Sequence of chain 2.A:
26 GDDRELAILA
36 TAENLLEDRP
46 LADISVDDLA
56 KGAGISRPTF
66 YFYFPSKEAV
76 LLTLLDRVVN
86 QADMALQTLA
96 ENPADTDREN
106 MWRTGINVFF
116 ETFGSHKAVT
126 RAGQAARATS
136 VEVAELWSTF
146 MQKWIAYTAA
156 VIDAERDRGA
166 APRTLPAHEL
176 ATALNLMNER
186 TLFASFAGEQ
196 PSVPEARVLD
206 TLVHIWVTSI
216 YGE

A protein and the small-molecule ligand that binds it are described below.
Small molecule (SMILES): O=C(NC1=NCCS1)c1sc2cc(F)ccc2c1Cl

Binding-site contacts:
Ligand atom C11 contacts residue TRP142 of chain 2.A at 4.0 Å (hydrophobic).
Ligand atom N09 contacts residue ASN183 of chain 2.A at 3.4 Å.
Ligand atom C05 contacts residue TRP211 of chain 2.A at 3.5 Å (hydrophobic).
Ligand atom S14 contacts residue GLY110 of chain 2.A at 3.7 Å.
Ligand atom C08 contacts residue ASN180 of chain 2.A at 3.7 Å.
Ligand atom C15 contacts residue TRP211 of chain 2.A at 3.8 Å (hydrophobic).
Ligand atom C04 contacts residue THR153 of chain 2.A at 3.5 Å.
Ligand atom C15 contacts residue GLY110 of chain 2.A at 4.0 Å.
Ligand atom N09 contacts residue PHE114 of chain 2.A at 3.6 Å.
Ligand atom C10 contacts residue GLU184 of chain 2.A at 3.5 Å.
Ligand atom C06 contacts residue ASN183 of chain 2.A at 3.8 Å.
Ligand atom C16 contacts residue GLY110 of chain 2.A at 3.8 Å.
Ligand atom N07 contacts residue PHE114 of chain 2.A at 3.6 Å.
Ligand atom C10 contacts residue ASN183 of chain 2.A at 3.7 Å.
Ligand atom CL1 contacts residue ASN180 of chain 2.A at 3.5 Å.
Ligand atom O13 contacts residue PHE114 of chain 2.A at 3.3 Å.
Ligand atom C17 contacts residue TRP107 of chain 2.A at 3.6 Å (hydrophobic).
Ligand atom CL1 contacts residue LEU91 of chain 2.A at 4.0 Å.
Ligand atom S14 contacts residue TRP211 of chain 2.A at 3.5 Å.
Ligand atom CL1 contacts residue TRP149 of chain 2.A at 3.4 Å.
Ligand atom O13 contacts residue ASN183 of chain 2.A at 3.0 Å (h-bond).
Ligand atom C08 contacts residue PHE114 of chain 2.A at 3.9 Å (hydrophobic).
Ligand atom C02 contacts residue TYR152 of chain 2.A at 3.6 Å (hydrophobic).
Ligand atom CL1 contacts residue THR153 of chain 2.A at 3.2 Å.
Ligand atom C01 contacts residue TYR152 of chain 2.A at 3.5 Å (hydrophobic).
Ligand atom S14 contacts residue ILE111 of chain 2.A at 3.4 Å.
Ligand atom F18 contacts residue TRP107 of chain 2.A at 3.4 Å.
Ligand atom C06 contacts residue PHE114 of chain 2.A at 3.4 Å (hydrophobic).
Ligand atom C04 contacts residue PHE114 of chain 2.A at 3.8 Å (hydrophobic).
Ligand atom S12 contacts residue MET146 of chain 2.A at 3.5 Å (h-bond).
Ligand atom C03 contacts residue THR153 of chain 2.A at 3.7 Å.
Ligand atom C04 contacts residue TRP211 of chain 2.A at 3.8 Å (hydrophobic).
Ligand atom C05 contacts residue PHE114 of chain 2.A at 3.7 Å (hydrophobic).
Ligand atom C06 contacts residue ASN180 of chain 2.A at 3.8 Å.
Ligand atom C10 contacts residue LEU187 of chain 2.A at 3.8 Å (hydrophobic).
Ligand atom N07 contacts residue ASN180 of chain 2.A at 2.9 Å (h-bond).
Ligand atom C16 contacts residue TRP107 of chain 2.A at 3.5 Å (hydrophobic).
Ligand atom C11 contacts residue PHE118 of chain 2.A at 3.8 Å (hydrophobic).
Ligand atom S12 contacts residue TRP149 of chain 2.A at 3.9 Å.
Ligand atom C02 contacts residue THR153 of chain 2.A at 3.4 Å.